Sequence of chain 1.C:
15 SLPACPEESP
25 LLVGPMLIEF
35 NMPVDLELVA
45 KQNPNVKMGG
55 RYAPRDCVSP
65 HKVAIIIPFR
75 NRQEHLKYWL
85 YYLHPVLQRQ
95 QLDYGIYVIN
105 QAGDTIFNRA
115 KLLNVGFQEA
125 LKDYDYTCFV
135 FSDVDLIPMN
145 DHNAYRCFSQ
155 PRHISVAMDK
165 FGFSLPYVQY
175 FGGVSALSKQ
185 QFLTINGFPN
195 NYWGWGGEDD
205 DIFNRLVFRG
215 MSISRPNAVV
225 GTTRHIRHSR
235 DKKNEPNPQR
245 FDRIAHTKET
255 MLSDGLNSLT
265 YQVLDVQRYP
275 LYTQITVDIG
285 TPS

The small molecule below binds the protein below.
Small molecule (SMILES): CC(=O)N[C@H]1[C@H](OC[C@H]2O[C@@H](O)[C@H](O)[C@@H](O)[C@H]2O)O[C@H](CO)[C@@H](O)[C@@H]1O

Binding-site contacts:
Ligand atom O7 contacts residue GLY201 of chain 1.C at 3.9 Å.
Ligand atom C4 contacts residue ASP203 of chain 1.C at 3.6 Å.
Ligand atom C6 contacts residue TYR174 of chain 1.C at 3.9 Å (hydrophobic).
Ligand atom C8 contacts residue ASP204 of chain 1.C at 3.0 Å.
Ligand atom C6 contacts residue PHE165 of chain 1.C at 3.4 Å (hydrophobic).
Ligand atom O4 contacts residue ASP203 of chain 1.C at 2.7 Å (salt-bridge).
Ligand atom C4 contacts residue TRP199 of chain 1.C at 3.9 Å (hydrophobic).
Ligand atom O7 contacts residue TRP199 of chain 1.C at 3.9 Å.
Ligand atom C7 contacts residue GLY201 of chain 1.C at 3.6 Å.
Ligand atom N2 contacts residue ASP204 of chain 1.C at 2.8 Å (salt-bridge).
Ligand atom O4 contacts residue TYR174 of chain 1.C at 3.5 Å.
Ligand atom C2 contacts residue TRP199 of chain 1.C at 3.9 Å (hydrophobic).
Ligand atom O3 contacts residue GLY200 of chain 1.C at 3.6 Å.
Ligand atom C1 contacts residue TYR171 of chain 1.C at 3.4 Å (hydrophobic).
Ligand atom O7 contacts residue GLY200 of chain 1.C at 4.1 Å.
Ligand atom O7 contacts residue ARG244 of chain 1.C at 3.0 Å (salt-bridge).
Ligand atom C3 contacts residue ASP204 of chain 1.C at 4.0 Å.
Ligand atom C5 contacts residue TYR174 of chain 1.C at 4.0 Å (hydrophobic).
Ligand atom N2 contacts residue TYR171 of chain 1.C at 3.9 Å.
Ligand atom C8 contacts residue GLY201 of chain 1.C at 3.7 Å.
Ligand atom C2 contacts residue ASP204 of chain 1.C at 3.9 Å.
Ligand atom O6 contacts residue PHE165 of chain 1.C at 3.5 Å.
Ligand atom O3 contacts residue GLY201 of chain 1.C at 3.1 Å (h-bond).
Ligand atom O6 contacts residue TYR171 of chain 1.C at 4.1 Å.
Ligand atom N2 contacts residue GLY201 of chain 1.C at 3.9 Å.
Ligand atom O5 contacts residue TYR171 of chain 1.C at 4.2 Å.
Ligand atom C8 contacts residue ARG244 of chain 1.C at 4.2 Å.
Ligand atom O3 contacts residue GOL1 of chain 1.X at 3.4 Å.
Ligand atom C3 contacts residue TYR171 of chain 1.C at 3.9 Å (hydrophobic).
Ligand atom C7 contacts residue ARG244 of chain 1.C at 4.0 Å.
Ligand atom O6 contacts residue TRP199 of chain 1.C at 3.5 Å.
Ligand atom O5 contacts residue TYR171 of chain 1.C at 4.0 Å.
Ligand atom O4 contacts residue GOL1 of chain 1.X at 3.1 Å.
Ligand atom C4 contacts residue GOL1 of chain 1.X at 4.0 Å.
Ligand atom C5 contacts residue TYR171 of chain 1.C at 4.1 Å (hydrophobic).
Ligand atom C7 contacts residue ASP204 of chain 1.C at 3.4 Å.
Ligand atom C3 contacts residue ASP203 of chain 1.C at 3.3 Å.
Ligand atom C2 contacts residue TYR171 of chain 1.C at 4.0 Å (hydrophobic).
Ligand atom O3 contacts residue ASP203 of chain 1.C at 2.7 Å (salt-bridge).
Ligand atom O5 contacts residue TRP199 of chain 1.C at 4.0 Å.